Sequence of chain 1.A:
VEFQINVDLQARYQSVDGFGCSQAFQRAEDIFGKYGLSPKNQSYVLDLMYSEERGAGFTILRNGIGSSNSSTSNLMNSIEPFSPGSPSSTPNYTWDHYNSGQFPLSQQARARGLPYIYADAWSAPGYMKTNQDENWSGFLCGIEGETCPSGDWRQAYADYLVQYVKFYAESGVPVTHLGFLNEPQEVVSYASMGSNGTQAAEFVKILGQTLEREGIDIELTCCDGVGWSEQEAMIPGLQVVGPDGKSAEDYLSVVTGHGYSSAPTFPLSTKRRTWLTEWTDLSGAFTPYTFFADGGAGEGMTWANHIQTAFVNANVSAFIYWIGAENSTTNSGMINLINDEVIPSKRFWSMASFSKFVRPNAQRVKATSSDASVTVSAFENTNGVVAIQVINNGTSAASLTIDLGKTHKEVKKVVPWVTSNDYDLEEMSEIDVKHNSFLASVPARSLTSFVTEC

Binding-site contacts:
Ligand atom C5 contacts residue ASN405 of chain 1.A at 3.5 Å.
Ligand atom C8 contacts residue LYS361 of chain 1.A at 4.0 Å.
Ligand atom O7 contacts residue ASN405 of chain 1.A at 3.7 Å.
Ligand atom C3 contacts residue LYS361 of chain 1.A at 3.6 Å.
Ligand atom C8 contacts residue ASN405 of chain 1.A at 4.5 Å.
Ligand atom O5 contacts residue GLN104 of chain 1.A at 4.2 Å.
Ligand atom C1 contacts residue GLN104 of chain 1.A at 4.5 Å.
Ligand atom N2 contacts residue LYS361 of chain 1.A at 2.9 Å (salt-bridge).
Ligand atom C2 contacts residue LYS361 of chain 1.A at 3.5 Å.
Ligand atom O7 contacts residue LEU358 of chain 1.A at 4.4 Å.
Ligand atom C4 contacts residue ASN405 of chain 1.A at 4.1 Å.
Ligand atom C7 contacts residue PRO357 of chain 1.A at 4.2 Å (hydrophobic).
Ligand atom C1 contacts residue ASN405 of chain 1.A at 1.4 Å.
Ligand atom C7 contacts residue ASN405 of chain 1.A at 3.4 Å.
Ligand atom O5 contacts residue ASN405 of chain 1.A at 2.3 Å (h-bond).
Ligand atom C4 contacts residue LYS361 of chain 1.A at 4.5 Å.
Ligand atom O6 contacts residue GLN104 of chain 1.A at 3.8 Å.
Ligand atom O7 contacts residue PRO357 of chain 1.A at 3.8 Å.
Ligand atom C3 contacts residue ASN405 of chain 1.A at 3.7 Å.
Ligand atom N2 contacts residue ASN405 of chain 1.A at 2.8 Å (h-bond).
Ligand atom C6 contacts residue ARG362 of chain 1.A at 3.8 Å.
Ligand atom C6 contacts residue ARG363 of chain 1.A at 3.8 Å.
Ligand atom C2 contacts residue ASN405 of chain 1.A at 2.4 Å.
Ligand atom C5 contacts residue GLN104 of chain 1.A at 4.4 Å.
Ligand atom O6 contacts residue ARG363 of chain 1.A at 3.5 Å.
Ligand atom C1 contacts residue LYS361 of chain 1.A at 3.5 Å.
Ligand atom C8 contacts residue PRO357 of chain 1.A at 4.4 Å (hydrophobic).
Ligand atom O6 contacts residue SER407 of chain 1.A at 3.8 Å.
Ligand atom O4 contacts residue LYS361 of chain 1.A at 4.2 Å.
Ligand atom O3 contacts residue LYS361 of chain 1.A at 4.5 Å.
Ligand atom C8 contacts residue ARG363 of chain 1.A at 4.1 Å.
Ligand atom C7 contacts residue LYS361 of chain 1.A at 3.9 Å.
Ligand atom C6 contacts residue LYS361 of chain 1.A at 4.4 Å.

This protein binds this small molecule.
Small molecule (SMILES): CC(=O)N[C@H]1[C@H](O[C@H]2[C@H](O)[C@@H](NC(C)=O)CO[C@@H]2CO)O[C@H](CO)[C@@H](O)[C@@H]1O